This small molecule binds to this protein.
Small molecule (SMILES): CC(C)(C)OC(=O)N[C@H](CSC[C@H](NC1CCCC1)C(=O)NCc1cccnc1)Cc1c[nH]c2ccccc12

Binding-site contacts:
Ligand atom N33 contacts residue ALA350 of chain 4.A at 3.4 Å (h-bond).
Ligand atom C26 contacts residue ALA285 of chain 4.A at 3.8 Å (hydrophobic).
Ligand atom C18 contacts residue PHE193 of chain 4.A at 3.7 Å (hydrophobic).
Ligand atom N14 contacts residue ILE100 of chain 4.A at 3.5 Å.
Ligand atom C23 contacts residue PHE284 of chain 4.A at 3.3 Å (hydrophobic).
Ligand atom C27 contacts residue HEM1 of chain 4.B at 2.7 Å.
Ligand atom C20 contacts residue SER99 of chain 4.A at 3.3 Å.
Ligand atom C36 contacts residue PHE195 of chain 4.A at 3.9 Å (hydrophobic).
Ligand atom C04 contacts residue ILE349 of chain 4.A at 3.4 Å (hydrophobic).
Ligand atom C25 contacts residue ALA285 of chain 4.A at 3.7 Å (hydrophobic).
Ligand atom C32 contacts residue ALA350 of chain 4.A at 3.9 Å (hydrophobic).
Ligand atom O21 contacts residue SER99 of chain 4.A at 2.5 Å (h-bond).
Ligand atom O21 contacts residue ILE281 of chain 4.A at 3.4 Å.
Ligand atom C12 contacts residue ARG85 of chain 4.A at 3.6 Å.
Ligand atom C18 contacts residue PHE195 of chain 4.A at 3.4 Å (hydrophobic).
Ligand atom N08 contacts residue ALA350 of chain 4.A at 3.8 Å.
Ligand atom C29 contacts residue HEM1 of chain 4.B at 3.1 Å.
Ligand atom N22 contacts residue PHE284 of chain 4.A at 3.6 Å.
Ligand atom C39 contacts residue GLU354 of chain 4.A at 3.7 Å.
Ligand atom C38 contacts residue GLU354 of chain 4.A at 3.7 Å.
Ligand atom C04 contacts residue ALA350 of chain 4.A at 3.3 Å (hydrophobic).
Ligand atom C29 contacts residue ALA285 of chain 4.A at 3.5 Å (hydrophobic).
Ligand atom C15 contacts residue PHE88 of chain 4.A at 3.5 Å (hydrophobic).
Ligand atom N33 contacts residue ARG352 of chain 4.A at 3.2 Å (salt-bridge).
Ligand atom N28 contacts residue ALA285 of chain 4.A at 3.8 Å.
Ligand atom C01 contacts residue ILE349 of chain 4.A at 3.4 Å (hydrophobic).
Ligand atom C16 contacts residue PHE88 of chain 4.A at 3.4 Å (hydrophobic).
Ligand atom S11 contacts residue ARG85 of chain 4.A at 3.5 Å (salt-bridge).
Ligand atom C03 contacts residue ARG192 of chain 4.A at 3.5 Å.
Ligand atom C26 contacts residue THR289 of chain 4.A at 3.6 Å.
Ligand atom C37 contacts residue PHE195 of chain 4.A at 3.8 Å (hydrophobic).
Ligand atom C17 contacts residue PHE193 of chain 4.A at 3.4 Å (hydrophobic).
Ligand atom C03 contacts residue THR289 of chain 4.A at 3.5 Å.
Ligand atom C01 contacts residue ALA350 of chain 4.A at 3.4 Å (hydrophobic).
Ligand atom C17 contacts residue PHE284 of chain 4.A at 3.3 Å (hydrophobic).
Ligand atom C01 contacts residue ARG192 of chain 4.A at 3.2 Å.
Ligand atom C12 contacts residue SER99 of chain 4.A at 3.4 Å.
Ligand atom C32 contacts residue ARG352 of chain 4.A at 3.5 Å.
Ligand atom C24 contacts residue ALA285 of chain 4.A at 3.7 Å (hydrophobic).
Ligand atom N28 contacts residue HEM1 of chain 4.B at 2.4 Å.

Sequence of chain 4.A:
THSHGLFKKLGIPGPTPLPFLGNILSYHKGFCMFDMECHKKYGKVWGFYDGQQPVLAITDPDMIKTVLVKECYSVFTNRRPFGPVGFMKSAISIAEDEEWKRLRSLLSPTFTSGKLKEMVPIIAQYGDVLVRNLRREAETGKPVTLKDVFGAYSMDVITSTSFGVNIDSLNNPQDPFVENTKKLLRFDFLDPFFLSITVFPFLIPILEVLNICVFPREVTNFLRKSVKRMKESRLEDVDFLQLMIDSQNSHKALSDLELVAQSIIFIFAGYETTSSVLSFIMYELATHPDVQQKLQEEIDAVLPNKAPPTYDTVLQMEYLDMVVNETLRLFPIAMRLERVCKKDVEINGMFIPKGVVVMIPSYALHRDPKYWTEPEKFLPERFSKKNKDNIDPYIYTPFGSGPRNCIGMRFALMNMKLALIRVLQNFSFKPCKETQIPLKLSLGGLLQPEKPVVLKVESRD